Sequence of chain 1.A:
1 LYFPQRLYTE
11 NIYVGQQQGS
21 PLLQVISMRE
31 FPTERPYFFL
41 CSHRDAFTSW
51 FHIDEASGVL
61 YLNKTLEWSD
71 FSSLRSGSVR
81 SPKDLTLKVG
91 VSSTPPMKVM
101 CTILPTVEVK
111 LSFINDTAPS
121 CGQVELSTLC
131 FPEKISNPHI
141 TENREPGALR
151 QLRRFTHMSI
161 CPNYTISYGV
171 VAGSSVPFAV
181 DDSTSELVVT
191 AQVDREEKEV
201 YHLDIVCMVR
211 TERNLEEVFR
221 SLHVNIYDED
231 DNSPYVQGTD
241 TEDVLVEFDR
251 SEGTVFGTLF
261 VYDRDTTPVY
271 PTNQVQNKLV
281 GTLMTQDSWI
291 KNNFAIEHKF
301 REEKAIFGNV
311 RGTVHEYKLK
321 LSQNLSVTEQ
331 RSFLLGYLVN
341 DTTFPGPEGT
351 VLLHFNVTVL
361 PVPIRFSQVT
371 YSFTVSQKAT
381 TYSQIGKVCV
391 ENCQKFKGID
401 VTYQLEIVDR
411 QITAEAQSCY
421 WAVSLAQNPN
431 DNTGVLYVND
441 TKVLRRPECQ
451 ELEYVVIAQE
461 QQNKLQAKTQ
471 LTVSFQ

Binding-site contacts:
Ligand atom C7 contacts residue LEU338 of chain 1.A at 3.9 Å (hydrophobic).
Ligand atom C7 contacts residue ASN340 of chain 1.A at 3.6 Å.
Ligand atom C2 contacts residue ASN340 of chain 1.A at 2.5 Å.
Ligand atom C6 contacts residue THR342 of chain 1.A at 4.0 Å.
Ligand atom O7 contacts residue ASN340 of chain 1.A at 4.5 Å.
Ligand atom C1 contacts residue ASN340 of chain 1.A at 1.4 Å.
Ligand atom C8 contacts residue LEU338 of chain 1.A at 3.8 Å (hydrophobic).
Ligand atom N2 contacts residue ASN340 of chain 1.A at 3.0 Å (h-bond).
Ligand atom O5 contacts residue THR342 of chain 1.A at 4.4 Å.
Ligand atom C8 contacts residue ASN340 of chain 1.A at 3.8 Å.
Ligand atom O7 contacts residue LEU338 of chain 1.A at 3.6 Å.
Ligand atom C3 contacts residue ASN340 of chain 1.A at 3.8 Å.
Ligand atom O5 contacts residue ASN340 of chain 1.A at 2.3 Å (h-bond).
Ligand atom N2 contacts residue THR350 of chain 1.A at 4.4 Å.
Ligand atom C5 contacts residue ASN340 of chain 1.A at 3.6 Å.
Ligand atom C4 contacts residue ASN340 of chain 1.A at 4.2 Å.

The small molecule below binds the protein below.
Small molecule (SMILES): CC(=O)N[C@H]1[C@H](O[C@H]2[C@H](O)[C@@H](NC(C)=O)CO[C@@H]2CO)O[C@H](CO)[C@@H](O)[C@@H]1O